The protein below binds the small molecule below.
Small molecule (SMILES): CC[C@H](C)[C@H](NC(=O)[C@H](CCC(N)=O)NC(=O)[C@@H](N)C(C)C)C(=O)N[C@H](C(=O)N[C@@H](Cc1ccc(O)cc1)C(=O)N[C@H](C=O)CCCCN)C(C)C

Binding-site contacts:
Ligand atom CA contacts residue TYR101 of chain 1.A at 3.6 Å (hydrophobic).
Ligand atom NZ contacts residue SER99 of chain 1.A at 2.8 Å (h-bond).
Ligand atom NZ contacts residue GLU35 of chain 1.A at 2.8 Å (salt-bridge).
Ligand atom CA contacts residue TYR31 of chain 1.B at 3.7 Å (hydrophobic).
Ligand atom CG contacts residue GLY95 of chain 1.B at 3.5 Å.
Ligand atom O contacts residue ASP96 of chain 1.B at 3.3 Å.
Ligand atom CD contacts residue THR32 of chain 1.B at 3.7 Å.
Ligand atom NZ contacts residue SER103 of chain 1.A at 2.9 Å (h-bond).
Ligand atom CG contacts residue TYR101 of chain 1.A at 3.5 Å (hydrophobic).
Ligand atom N contacts residue TYR31 of chain 1.B at 3.6 Å.
Ligand atom CG1 contacts residue TYR102 of chain 1.A at 3.5 Å (hydrophobic).
Ligand atom N contacts residue THR97 of chain 1.B at 3.2 Å (h-bond).
Ligand atom CG1 contacts residue SER103 of chain 1.A at 3.5 Å.
Ligand atom CE contacts residue GLU35 of chain 1.A at 3.6 Å.
Ligand atom O contacts residue TYR101 of chain 1.A at 3.5 Å (h-bond).
Ligand atom OE1 contacts residue TYR31 of chain 1.B at 3.5 Å.
Ligand atom CD contacts residue THR100 of chain 1.A at 3.7 Å.
Ligand atom OE1 contacts residue THR32 of chain 1.B at 2.8 Å (h-bond).
Ligand atom C contacts residue ASN52 of chain 1.A at 3.5 Å.
Ligand atom CE contacts residue THR100 of chain 1.A at 3.1 Å.
Ligand atom CB contacts residue TYR102 of chain 1.A at 3.6 Å (hydrophobic).
Ligand atom NE2 contacts residue GLY95 of chain 1.B at 2.9 Å (h-bond).
Ligand atom O contacts residue THR97 of chain 1.B at 2.3 Å (h-bond).
Ligand atom O contacts residue ASN52 of chain 1.A at 3.0 Å (h-bond).
Ligand atom NE2 contacts residue THR32 of chain 1.B at 3.0 Å (h-bond).
Ligand atom CB contacts residue TYR101 of chain 1.A at 3.6 Å (hydrophobic).
Ligand atom N contacts residue TYR101 of chain 1.A at 3.2 Å (h-bond).
Ligand atom O contacts residue PHE102 of chain 1.B at 3.6 Å.
Ligand atom N contacts residue THR97 of chain 1.B at 3.4 Å (h-bond).
Ligand atom C contacts residue TYR101 of chain 1.A at 3.7 Å (hydrophobic).
Ligand atom CD contacts residue GLU35 of chain 1.A at 3.4 Å.
Ligand atom NZ contacts residue THR100 of chain 1.A at 2.9 Å (h-bond).
Ligand atom O contacts residue TYR102 of chain 1.A at 3.3 Å.
Ligand atom CD contacts residue GLY95 of chain 1.B at 3.6 Å.
Ligand atom C contacts residue THR97 of chain 1.B at 3.7 Å.
Ligand atom CA contacts residue THR97 of chain 1.B at 3.2 Å.
Ligand atom CA contacts residue ASP96 of chain 1.B at 3.5 Å.
Ligand atom CE contacts residue SER103 of chain 1.A at 3.4 Å.
Ligand atom C contacts residue THR97 of chain 1.B at 3.0 Å.
Ligand atom N contacts residue ASP96 of chain 1.B at 3.0 Å (salt-bridge).

Sequence of chain 1.A:
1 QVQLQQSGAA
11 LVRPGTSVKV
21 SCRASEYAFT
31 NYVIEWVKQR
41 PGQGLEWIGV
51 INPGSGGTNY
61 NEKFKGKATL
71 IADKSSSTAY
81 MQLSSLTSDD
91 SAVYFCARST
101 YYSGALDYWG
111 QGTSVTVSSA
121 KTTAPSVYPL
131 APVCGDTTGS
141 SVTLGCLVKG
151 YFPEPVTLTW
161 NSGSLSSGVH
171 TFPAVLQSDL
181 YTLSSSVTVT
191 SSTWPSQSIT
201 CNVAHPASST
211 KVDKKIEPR

Sequence of chain 1.B:
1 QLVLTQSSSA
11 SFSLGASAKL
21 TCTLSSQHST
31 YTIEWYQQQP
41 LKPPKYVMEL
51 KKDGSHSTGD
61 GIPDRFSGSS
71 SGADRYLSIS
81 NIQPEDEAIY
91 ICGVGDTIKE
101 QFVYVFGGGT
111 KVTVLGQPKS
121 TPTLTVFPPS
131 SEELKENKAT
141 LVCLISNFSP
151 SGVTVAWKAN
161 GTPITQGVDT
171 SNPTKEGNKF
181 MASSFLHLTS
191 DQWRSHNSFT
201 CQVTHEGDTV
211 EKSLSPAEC